Sequence of chain 1.A:
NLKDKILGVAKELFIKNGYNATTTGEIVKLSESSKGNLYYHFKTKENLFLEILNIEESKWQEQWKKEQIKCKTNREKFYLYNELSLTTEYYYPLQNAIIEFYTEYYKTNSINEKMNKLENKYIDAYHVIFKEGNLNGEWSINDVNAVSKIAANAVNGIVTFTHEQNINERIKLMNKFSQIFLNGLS

Sequence of chain 1.C:
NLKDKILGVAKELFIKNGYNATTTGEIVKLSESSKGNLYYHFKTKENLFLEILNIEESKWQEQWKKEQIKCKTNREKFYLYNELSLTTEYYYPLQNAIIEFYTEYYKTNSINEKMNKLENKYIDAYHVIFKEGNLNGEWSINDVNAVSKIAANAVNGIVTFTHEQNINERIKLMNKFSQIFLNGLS

Binding-site contacts:
Ligand atom C13 contacts residue PHE162 of chain 1.A at 3.9 Å (hydrophobic).
Ligand atom C18 contacts residue ASN157 of chain 1.C at 3.9 Å.
Ligand atom C2 contacts residue ASN97 of chain 1.A at 2.9 Å.
Ligand atom C17 contacts residue GLU120 of chain 1.C at 3.1 Å.
Ligand atom C2 contacts residue TYR103 of chain 1.C at 3.7 Å (hydrophobic).
Ligand atom C8 contacts residue GLN96 of chain 1.C at 4.0 Å.
Ligand atom N24 contacts residue THR161 of chain 1.C at 3.7 Å.
Ligand atom C14 contacts residue PHE162 of chain 1.A at 3.9 Å (hydrophobic).
Ligand atom C20 contacts residue TYR103 of chain 1.C at 3.9 Å (hydrophobic).
Ligand atom C10 contacts residue PHE162 of chain 1.A at 4.0 Å (hydrophobic).
Ligand atom C21 contacts residue TYR103 of chain 1.C at 3.6 Å (hydrophobic).
Ligand atom C12 contacts residue PHE162 of chain 1.A at 3.7 Å (hydrophobic).
Ligand atom N24 contacts residue GLN96 of chain 1.C at 3.0 Å (h-bond).
Ligand atom C18 contacts residue TYR123 of chain 1.C at 3.5 Å (hydrophobic).
Ligand atom C3 contacts residue TYR103 of chain 1.C at 4.0 Å (hydrophobic).
Ligand atom C9 contacts residue ILE100 of chain 1.C at 3.6 Å (hydrophobic).
Ligand atom C22 contacts residue GLU120 of chain 1.C at 3.5 Å.
Ligand atom C4 contacts residue TYR103 of chain 1.C at 3.4 Å (hydrophobic).
Ligand atom C2 contacts residue THR104 of chain 1.C at 4.0 Å.
Ligand atom C17 contacts residue ASN157 of chain 1.C at 2.9 Å.
Ligand atom C22 contacts residue PHE162 of chain 1.A at 3.1 Å (hydrophobic).
Ligand atom C18 contacts residue GLU120 of chain 1.C at 3.5 Å.
Ligand atom C22 contacts residue GLU165 of chain 1.A at 4.0 Å.
Ligand atom C1 contacts residue ASN97 of chain 1.A at 3.4 Å.
Ligand atom C13 contacts residue TYR103 of chain 1.C at 3.5 Å (hydrophobic).
Ligand atom C3 contacts residue ASN97 of chain 1.A at 3.8 Å.
Ligand atom C21 contacts residue GLU120 of chain 1.C at 3.9 Å.
Ligand atom C20 contacts residue PRL1 of chain 1.F at 4.0 Å.
Ligand atom N23 contacts residue TYR107 of chain 1.C at 2.9 Å.
Ligand atom C1 contacts residue THR104 of chain 1.C at 3.9 Å.
Ligand atom N5 contacts residue PHE162 of chain 1.A at 3.8 Å.
Ligand atom C16 contacts residue PHE162 of chain 1.A at 3.8 Å (hydrophobic).
Ligand atom C6 contacts residue TYR103 of chain 1.C at 3.9 Å (hydrophobic).
Ligand atom C1 contacts residue TYR103 of chain 1.C at 3.5 Å (hydrophobic).
Ligand atom C16 contacts residue ASN157 of chain 1.C at 3.3 Å.
Ligand atom C16 contacts residue GLU120 of chain 1.C at 3.4 Å.
Ligand atom C6 contacts residue PHE162 of chain 1.A at 3.7 Å (hydrophobic).
Ligand atom C11 contacts residue PHE162 of chain 1.A at 3.8 Å (hydrophobic).
Ligand atom N5 contacts residue TYR103 of chain 1.C at 3.4 Å.
Ligand atom C14 contacts residue TYR103 of chain 1.C at 3.1 Å (hydrophobic).

The small molecule below binds the protein below.
Small molecule (SMILES): CC[n+]1c(-c2ccccc2)c2cc(N)ccc2c2ccc(N)cc21